Sequence of chain 1.E:
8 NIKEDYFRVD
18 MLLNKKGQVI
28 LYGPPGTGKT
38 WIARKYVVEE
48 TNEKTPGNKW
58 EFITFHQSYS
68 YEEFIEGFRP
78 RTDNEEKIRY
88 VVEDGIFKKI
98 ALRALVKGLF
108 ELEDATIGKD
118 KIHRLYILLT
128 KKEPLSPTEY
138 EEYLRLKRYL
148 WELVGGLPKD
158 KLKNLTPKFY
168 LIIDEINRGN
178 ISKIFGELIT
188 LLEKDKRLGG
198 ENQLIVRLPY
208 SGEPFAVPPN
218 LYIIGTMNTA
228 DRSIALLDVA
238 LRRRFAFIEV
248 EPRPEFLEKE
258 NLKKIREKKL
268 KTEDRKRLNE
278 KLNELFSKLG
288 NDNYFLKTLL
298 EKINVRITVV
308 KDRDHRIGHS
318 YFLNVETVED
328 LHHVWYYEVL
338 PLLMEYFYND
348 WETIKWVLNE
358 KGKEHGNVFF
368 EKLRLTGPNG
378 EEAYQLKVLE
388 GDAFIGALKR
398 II

Sequence of chain 1.D:
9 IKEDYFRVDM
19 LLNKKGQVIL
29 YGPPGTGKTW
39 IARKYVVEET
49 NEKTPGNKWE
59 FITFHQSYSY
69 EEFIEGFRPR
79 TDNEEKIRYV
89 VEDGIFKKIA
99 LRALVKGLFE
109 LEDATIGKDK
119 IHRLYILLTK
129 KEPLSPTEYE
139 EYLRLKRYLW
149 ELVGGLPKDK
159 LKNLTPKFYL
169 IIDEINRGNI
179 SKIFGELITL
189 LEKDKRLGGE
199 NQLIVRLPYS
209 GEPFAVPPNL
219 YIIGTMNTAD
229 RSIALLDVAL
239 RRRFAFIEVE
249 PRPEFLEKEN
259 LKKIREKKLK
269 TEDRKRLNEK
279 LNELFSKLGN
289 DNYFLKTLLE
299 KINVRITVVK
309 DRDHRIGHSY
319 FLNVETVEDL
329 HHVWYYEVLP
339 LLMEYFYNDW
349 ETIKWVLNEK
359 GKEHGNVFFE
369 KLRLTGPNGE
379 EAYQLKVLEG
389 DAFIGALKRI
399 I

Binding-site contacts:
Ligand atom O1A contacts residue THR34 of chain 1.D at 3.4 Å (h-bond).
Ligand atom O1A contacts residue LYS36 of chain 1.D at 3.5 Å (salt-bridge).
Ligand atom O1A contacts residue TRP38 of chain 1.D at 3.1 Å (h-bond).
Ligand atom O2G contacts residue MG1 of chain 1.V at 2.2 Å.
Ligand atom O2A contacts residue GLU190 of chain 1.E at 3.5 Å (salt-bridge).
Ligand atom O2B contacts residue THR37 of chain 1.D at 2.8 Å (h-bond).
Ligand atom O3' contacts residue ASN199 of chain 1.E at 3.4 Å (h-bond).
Ligand atom O3A contacts residue THR34 of chain 1.D at 2.9 Å (h-bond).
Ligand atom O2' contacts residue ASN199 of chain 1.E at 3.4 Å (h-bond).
Ligand atom C6 contacts residue TRP38 of chain 1.D at 3.5 Å (hydrophobic).
Ligand atom O3B contacts residue ARG241 of chain 1.E at 3.7 Å.
Ligand atom PB contacts residue THR34 of chain 1.D at 3.6 Å.
Ligand atom O5' contacts residue THR34 of chain 1.D at 3.5 Å (h-bond).
Ligand atom N2 contacts residue TRP38 of chain 1.D at 3.4 Å.
Ligand atom O3' contacts residue ASP192 of chain 1.E at 2.5 Å (salt-bridge).
Ligand atom C5' contacts residue SER317 of chain 1.D at 3.5 Å.
Ligand atom N7 contacts residue HIS316 of chain 1.D at 3.1 Å (h-bond).
Ligand atom O2B contacts residue MG1 of chain 1.V at 2.8 Å.
Ligand atom PA contacts residue LYS193 of chain 1.E at 3.5 Å.
Ligand atom O2A contacts residue LYS193 of chain 1.E at 2.5 Å (salt-bridge).
Ligand atom N2 contacts residue LYS265 of chain 1.D at 3.4 Å (salt-bridge).
Ligand atom O1B contacts residue THR34 of chain 1.D at 3.1 Å (h-bond).
Ligand atom O2G contacts residue GLU172 of chain 1.D at 3.0 Å (salt-bridge).
Ligand atom PG contacts residue ARG241 of chain 1.E at 3.4 Å.
Ligand atom O3G contacts residue ARG241 of chain 1.E at 2.8 Å (salt-bridge).
Ligand atom PA contacts residue THR34 of chain 1.D at 3.5 Å.
Ligand atom O1A contacts residue THR37 of chain 1.D at 3.3 Å (h-bond).
Ligand atom O6 contacts residue PHE253 of chain 1.D at 3.4 Å.
Ligand atom O3G contacts residue ALA237 of chain 1.E at 3.5 Å (h-bond).
Ligand atom C2 contacts residue TRP38 of chain 1.D at 3.5 Å (hydrophobic).
Ligand atom O3B contacts residue ARG240 of chain 1.E at 3.6 Å.
Ligand atom S1G contacts residue LYS36 of chain 1.D at 3.5 Å (salt-bridge).
Ligand atom N7 contacts residue GLY35 of chain 1.D at 3.4 Å.
Ligand atom N2 contacts residue ILE262 of chain 1.D at 3.4 Å.
Ligand atom O2' contacts residue TRP38 of chain 1.D at 3.5 Å.
Ligand atom N1 contacts residue TRP38 of chain 1.D at 3.3 Å.
Ligand atom O1B contacts residue LYS36 of chain 1.D at 3.3 Å.
Ligand atom C8 contacts residue GLY35 of chain 1.D at 3.6 Å.
Ligand atom C5' contacts residue GLU190 of chain 1.E at 3.4 Å.
Ligand atom O2G contacts residue ARG241 of chain 1.E at 3.1 Å (salt-bridge).

The protein below binds the small molecule below.
Small molecule (SMILES): Nc1nc2c(ncn2[C@@H]2O[C@H](CO[P](=O)(O)O[P](=O)(O)OP(O)(O)=S)[C@@H](O)[C@H]2O)c(=O)[nH]1